Sequence of chain 1.A:
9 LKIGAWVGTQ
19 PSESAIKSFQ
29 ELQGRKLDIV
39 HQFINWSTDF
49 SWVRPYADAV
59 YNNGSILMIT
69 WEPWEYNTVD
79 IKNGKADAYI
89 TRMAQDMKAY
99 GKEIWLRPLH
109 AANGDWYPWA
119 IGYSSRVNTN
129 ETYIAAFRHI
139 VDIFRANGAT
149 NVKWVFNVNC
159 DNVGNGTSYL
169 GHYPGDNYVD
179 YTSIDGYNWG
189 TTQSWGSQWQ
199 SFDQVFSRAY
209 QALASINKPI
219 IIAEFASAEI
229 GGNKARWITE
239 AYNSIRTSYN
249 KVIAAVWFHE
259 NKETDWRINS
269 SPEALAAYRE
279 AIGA

This protein binds this small molecule.
Small molecule (SMILES): OC[C@H]1O[C@@H](O[C@H]2[C@H](O)[C@@H](O)[C@H](O[C@H]3[C@H](O)[C@@H](CO)OC[C@@H]3F)O[C@@H]2CO)[C@H](O)[C@@H](O)[C@@H]1O

Binding-site contacts:
Ligand atom C6 contacts residue GLU258 of chain 1.A at 3.3 Å.
Ligand atom O5 contacts residue PHE41 of chain 1.A at 3.4 Å.
Ligand atom C4 contacts residue GLU261 of chain 1.A at 3.4 Å.
Ligand atom C1 contacts residue GLU222 of chain 1.A at 1.4 Å.
Ligand atom O4 contacts residue PHE256 of chain 1.A at 3.5 Å.
Ligand atom O4 contacts residue LYS260 of chain 1.A at 2.8 Å (salt-bridge).
Ligand atom F2 contacts residue TYR115 of chain 1.A at 3.0 Å.
Ligand atom F2 contacts residue GLU222 of chain 1.A at 2.8 Å.
Ligand atom F2 contacts residue PHE41 of chain 1.A at 3.3 Å.
Ligand atom C6 contacts residue ILE42 of chain 1.A at 3.5 Å (hydrophobic).
Ligand atom O4 contacts residue PHE41 of chain 1.A at 3.4 Å.
Ligand atom O2 contacts residue TYR115 of chain 1.A at 2.8 Å (h-bond).
Ligand atom O5 contacts residue GLU222 of chain 1.A at 2.4 Å (salt-bridge).
Ligand atom O6 contacts residue GLU70 of chain 1.A at 2.7 Å (salt-bridge).
Ligand atom C2 contacts residue GLU222 of chain 1.A at 2.5 Å.
Ligand atom O3 contacts residue TYR115 of chain 1.A at 3.4 Å (h-bond).
Ligand atom O5 contacts residue TYR185 of chain 1.A at 3.2 Å (h-bond).
Ligand atom C2 contacts residue TYR115 of chain 1.A at 3.1 Å (hydrophobic).
Ligand atom O2 contacts residue GLU70 of chain 1.A at 2.6 Å (salt-bridge).
Ligand atom C1 contacts residue TYR185 of chain 1.A at 3.5 Å (hydrophobic).
Ligand atom O6 contacts residue ASN43 of chain 1.A at 3.5 Å.
Ligand atom C1 contacts residue LYS260 of chain 1.A at 3.5 Å.
Ligand atom C2 contacts residue GLU70 of chain 1.A at 3.5 Å.
Ligand atom O3 contacts residue LYS260 of chain 1.A at 3.4 Å (salt-bridge).
Ligand atom C5 contacts residue GLU222 of chain 1.A at 3.0 Å.
Ligand atom O6 contacts residue GLU261 of chain 1.A at 3.0 Å (salt-bridge).
Ligand atom C6 contacts residue GLU261 of chain 1.A at 3.3 Å.
Ligand atom C3 contacts residue GLU222 of chain 1.A at 3.1 Å.
Ligand atom O5 contacts residue LYS260 of chain 1.A at 2.8 Å (salt-bridge).
Ligand atom C6 contacts residue ASN43 of chain 1.A at 3.4 Å.
Ligand atom C6 contacts residue TYR185 of chain 1.A at 3.4 Å (hydrophobic).
Ligand atom O6 contacts residue TRP72 of chain 1.A at 3.3 Å (h-bond).
Ligand atom O4 contacts residue GLU261 of chain 1.A at 2.7 Å (salt-bridge).
Ligand atom F2 contacts residue HIS108 of chain 1.A at 3.2 Å.
Ligand atom O6 contacts residue LYS260 of chain 1.A at 2.9 Å (salt-bridge).
Ligand atom O6 contacts residue GLU258 of chain 1.A at 2.8 Å (salt-bridge).
Ligand atom O3 contacts residue GLN18 of chain 1.A at 2.9 Å (h-bond).
Ligand atom C3 contacts residue GLU70 of chain 1.A at 3.3 Å.
Ligand atom C5 contacts residue TYR185 of chain 1.A at 3.2 Å (hydrophobic).
Ligand atom O3 contacts residue GLU70 of chain 1.A at 2.7 Å (salt-bridge).